Sequence of chain 1.A:
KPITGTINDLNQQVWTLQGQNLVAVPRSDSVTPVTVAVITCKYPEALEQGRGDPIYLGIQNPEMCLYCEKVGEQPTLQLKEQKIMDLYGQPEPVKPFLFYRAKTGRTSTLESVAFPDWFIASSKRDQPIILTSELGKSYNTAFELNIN

Binding-site contacts:
Ligand atom C5 contacts residue ARG104 of chain 1.A at 3.5 Å.
Ligand atom N35 contacts residue GLU147 of chain 1.A at 4.0 Å.
Ligand atom N35 contacts residue LEU148 of chain 1.A at 3.4 Å (h-bond).
Ligand atom C33 contacts residue THR43 of chain 1.A at 3.3 Å.
Ligand atom N35 contacts residue PHE146 of chain 1.A at 3.0 Å (h-bond).
Ligand atom C1 contacts residue ILE58 of chain 1.A at 3.9 Å (hydrophobic).
Ligand atom C4 contacts residue LEU148 of chain 1.A at 3.6 Å (hydrophobic).
Ligand atom N10 contacts residue ILE6 of chain 1.A at 3.9 Å.
Ligand atom C8 contacts residue ARG104 of chain 1.A at 3.8 Å.
Ligand atom C11 contacts residue ARG104 of chain 1.A at 3.7 Å.
Ligand atom C5 contacts residue SER111 of chain 1.A at 3.8 Å.
Ligand atom O17 contacts residue LYS106 of chain 1.A at 2.8 Å (salt-bridge).
Ligand atom C25 contacts residue ILE6 of chain 1.A at 3.9 Å (hydrophobic).
Ligand atom C16 contacts residue ARG104 of chain 1.A at 3.6 Å.
Ligand atom O18 contacts residue LYS106 of chain 1.A at 3.3 Å (salt-bridge).
Ligand atom C3 contacts residue LEU148 of chain 1.A at 3.9 Å (hydrophobic).
Ligand atom C24 contacts residue ILE150 of chain 1.A at 3.7 Å (hydrophobic).
Ligand atom C31 contacts residue LYS106 of chain 1.A at 3.8 Å.
Ligand atom C33 contacts residue ASP56 of chain 1.A at 3.9 Å.
Ligand atom C23 contacts residue ILE150 of chain 1.A at 3.8 Å (hydrophobic).
Ligand atom C25 contacts residue ILE150 of chain 1.A at 4.1 Å (hydrophobic).
Ligand atom N12 contacts residue LEU148 of chain 1.A at 3.9 Å.
Ligand atom C6 contacts residue ARG104 of chain 1.A at 3.8 Å.
Ligand atom C5 contacts residue LEU148 of chain 1.A at 3.7 Å (hydrophobic).
Ligand atom N12 contacts residue ARG104 of chain 1.A at 3.5 Å (salt-bridge).
Ligand atom O17 contacts residue ARG104 of chain 1.A at 3.0 Å (salt-bridge).
Ligand atom C6 contacts residue LEU148 of chain 1.A at 3.8 Å (hydrophobic).
Ligand atom C30 contacts residue LYS106 of chain 1.A at 3.9 Å.
Ligand atom C16 contacts residue LYS106 of chain 1.A at 3.3 Å.
Ligand atom C7 contacts residue LEU148 of chain 1.A at 3.9 Å (hydrophobic).
Ligand atom C9 contacts residue ARG104 of chain 1.A at 3.6 Å.
Ligand atom N10 contacts residue ARG104 of chain 1.A at 3.5 Å (salt-bridge).
Ligand atom N35 contacts residue SER111 of chain 1.A at 3.2 Å (h-bond).
Ligand atom C8 contacts residue VAL41 of chain 1.A at 4.0 Å (hydrophobic).
Ligand atom C1 contacts residue ARG104 of chain 1.A at 3.8 Å.
Ligand atom C34 contacts residue PHE146 of chain 1.A at 3.6 Å (hydrophobic).
Ligand atom C4 contacts residue SER111 of chain 1.A at 3.5 Å.
Ligand atom C2 contacts residue ARG104 of chain 1.A at 4.0 Å.
Ligand atom C7 contacts residue ARG104 of chain 1.A at 3.6 Å.
Ligand atom C33 contacts residue ILE6 of chain 1.A at 4.0 Å (hydrophobic).

A protein and the small-molecule ligand that binds it are described below.
Small molecule (SMILES): COC(c1ccccc1)(c1ccccc1)[C@H](Oc1nc(C)cc(-c2ccc(C)c(N)c2)n1)C(=O)O